Binding-site contacts:
Ligand atom OD contacts residue GLY117 of chain 3.A at 2.6 Å (h-bond).
Ligand atom N contacts residue ALA199 of chain 3.A at 4.4 Å.
Ligand atom O2 contacts residue HIS438 of chain 3.A at 2.8 Å (h-bond).
Ligand atom C1 contacts residue PHE398 of chain 3.A at 4.1 Å (hydrophobic).
Ligand atom O2 contacts residue GLY116 of chain 3.A at 4.2 Å.
Ligand atom C2 contacts residue TRP231 of chain 3.A at 3.3 Å (hydrophobic).
Ligand atom C2 contacts residue VAL288 of chain 3.A at 3.7 Å (hydrophobic).
Ligand atom P contacts residue HIS438 of chain 3.A at 3.7 Å.
Ligand atom C1 contacts residue TRP231 of chain 3.A at 3.5 Å (hydrophobic).
Ligand atom C1 contacts residue GLY117 of chain 3.A at 4.2 Å.
Ligand atom N contacts residue GLY117 of chain 3.A at 3.8 Å.
Ligand atom P contacts residue GLY117 of chain 3.A at 3.7 Å.
Ligand atom C3 contacts residue HIS438 of chain 3.A at 3.9 Å.
Ligand atom C3 contacts residue PHE329 of chain 3.A at 3.7 Å (hydrophobic).
Ligand atom C2 contacts residue GLY117 of chain 3.A at 3.5 Å.
Ligand atom C3 contacts residue LEU286 of chain 3.A at 4.4 Å (hydrophobic).
Ligand atom P contacts residue SER198 of chain 3.A at 1.7 Å.
Ligand atom N contacts residue SER198 of chain 3.A at 2.7 Å (h-bond).
Ligand atom P contacts residue GLY116 of chain 3.A at 4.0 Å.
Ligand atom C4 contacts residue PHE329 of chain 3.A at 3.7 Å (hydrophobic).
Ligand atom P contacts residue ALA199 of chain 3.A at 3.5 Å.
Ligand atom C1 contacts residue ALA199 of chain 3.A at 4.3 Å (hydrophobic).
Ligand atom O2 contacts residue SER198 of chain 3.A at 2.5 Å (h-bond).
Ligand atom OD contacts residue GLY115 of chain 3.A at 3.7 Å.
Ligand atom N contacts residue PHE398 of chain 3.A at 4.3 Å.
Ligand atom OD contacts residue ALA199 of chain 3.A at 2.9 Å (h-bond).
Ligand atom OD contacts residue GLY116 of chain 3.A at 2.7 Å (h-bond).
Ligand atom C3 contacts residue PHE398 of chain 3.A at 3.8 Å (hydrophobic).
Ligand atom O2 contacts residue GLY117 of chain 3.A at 4.4 Å.
Ligand atom C1 contacts residue SER198 of chain 3.A at 3.1 Å.
Ligand atom N contacts residue HIS438 of chain 3.A at 4.4 Å.
Ligand atom OD contacts residue SER198 of chain 3.A at 2.6 Å (h-bond).
Ligand atom C3 contacts residue SER198 of chain 3.A at 3.5 Å.

The protein below binds the small molecule below.
Small molecule (SMILES): CCN(CC)P(=O)(O)O

Sequence of chain 3.A:
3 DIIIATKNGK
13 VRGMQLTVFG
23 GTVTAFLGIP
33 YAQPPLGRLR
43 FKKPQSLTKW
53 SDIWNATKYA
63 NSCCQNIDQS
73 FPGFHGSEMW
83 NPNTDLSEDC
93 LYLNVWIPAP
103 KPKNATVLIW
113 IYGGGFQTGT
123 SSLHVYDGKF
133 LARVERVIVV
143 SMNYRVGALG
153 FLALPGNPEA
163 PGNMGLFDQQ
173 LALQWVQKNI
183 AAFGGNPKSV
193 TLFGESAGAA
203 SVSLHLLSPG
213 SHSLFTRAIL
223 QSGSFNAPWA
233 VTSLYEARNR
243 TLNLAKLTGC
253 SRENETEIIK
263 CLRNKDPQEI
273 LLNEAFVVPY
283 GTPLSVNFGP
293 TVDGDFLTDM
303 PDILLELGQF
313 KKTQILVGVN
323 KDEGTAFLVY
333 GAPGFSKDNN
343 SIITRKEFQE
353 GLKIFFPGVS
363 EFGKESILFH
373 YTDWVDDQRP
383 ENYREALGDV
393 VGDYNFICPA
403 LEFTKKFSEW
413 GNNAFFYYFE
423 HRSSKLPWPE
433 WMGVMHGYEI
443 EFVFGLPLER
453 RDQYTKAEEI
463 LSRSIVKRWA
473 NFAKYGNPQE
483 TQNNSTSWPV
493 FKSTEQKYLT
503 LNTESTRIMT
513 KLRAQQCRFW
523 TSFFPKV